Sequence of chain 2.A:
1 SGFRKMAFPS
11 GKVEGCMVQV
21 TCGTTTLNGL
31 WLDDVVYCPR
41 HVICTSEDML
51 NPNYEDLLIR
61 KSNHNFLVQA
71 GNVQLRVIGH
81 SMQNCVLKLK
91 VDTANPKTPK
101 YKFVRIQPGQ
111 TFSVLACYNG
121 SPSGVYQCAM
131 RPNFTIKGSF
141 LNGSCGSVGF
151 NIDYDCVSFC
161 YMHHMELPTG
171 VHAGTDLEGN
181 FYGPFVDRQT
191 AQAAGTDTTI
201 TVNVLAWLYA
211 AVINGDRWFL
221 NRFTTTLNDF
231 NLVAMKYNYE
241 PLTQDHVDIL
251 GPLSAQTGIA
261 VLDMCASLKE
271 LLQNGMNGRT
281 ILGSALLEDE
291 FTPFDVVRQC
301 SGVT

Binding-site contacts:
Ligand atom O2 contacts residue LEU27 of chain 2.A at 4.0 Å.
Ligand atom C7 contacts residue GLY143 of chain 2.A at 4.3 Å.
Ligand atom O2 contacts residue CYS145 of chain 2.A at 3.0 Å (h-bond).
Ligand atom O1 contacts residue THR24 of chain 2.A at 4.1 Å.
Ligand atom N contacts residue ASN142 of chain 2.A at 4.0 Å.
Ligand atom C9 contacts residue CYS145 of chain 2.A at 4.2 Å (hydrophobic).
Ligand atom N contacts residue THR25 of chain 2.A at 3.8 Å.
Ligand atom O2 contacts residue GLY143 of chain 2.A at 2.7 Å (h-bond).
Ligand atom C11 contacts residue HIS41 of chain 2.A at 4.3 Å.
Ligand atom C contacts residue ASN142 of chain 2.A at 3.8 Å.
Ligand atom C10 contacts residue ASN142 of chain 2.A at 3.4 Å.
Ligand atom N1 contacts residue CYS145 of chain 2.A at 3.7 Å.
Ligand atom O2 contacts residue ASN142 of chain 2.A at 3.9 Å.
Ligand atom C8 contacts residue THR25 of chain 2.A at 3.7 Å.
Ligand atom C7 contacts residue THR26 of chain 2.A at 3.5 Å.
Ligand atom O1 contacts residue THR25 of chain 2.A at 3.9 Å.
Ligand atom O2 contacts residue SER144 of chain 2.A at 3.2 Å (h-bond).
Ligand atom C8 contacts residue THR26 of chain 2.A at 3.2 Å.
Ligand atom N1 contacts residue HIS41 of chain 2.A at 3.8 Å.
Ligand atom C11 contacts residue SER144 of chain 2.A at 4.3 Å.
Ligand atom C12 contacts residue GLY143 of chain 2.A at 4.3 Å.
Ligand atom C7 contacts residue ASN142 of chain 2.A at 4.3 Å.
Ligand atom C7 contacts residue THR25 of chain 2.A at 3.9 Å.
Ligand atom C3 contacts residue ASN142 of chain 2.A at 3.1 Å.
Ligand atom C11 contacts residue CYS145 of chain 2.A at 2.8 Å (hydrophobic).
Ligand atom C8 contacts residue LEU27 of chain 2.A at 3.8 Å (hydrophobic).
Ligand atom C2 contacts residue ASN142 of chain 2.A at 3.0 Å.
Ligand atom C12 contacts residue CYS145 of chain 2.A at 1.8 Å (hydrophobic).
Ligand atom C8 contacts residue GLY143 of chain 2.A at 4.3 Å.
Ligand atom C4 contacts residue ASN142 of chain 2.A at 3.2 Å.
Ligand atom C6 contacts residue ASN142 of chain 2.A at 3.3 Å.
Ligand atom C12 contacts residue HIS41 of chain 2.A at 4.1 Å.
Ligand atom S contacts residue ASN142 of chain 2.A at 4.3 Å.
Ligand atom C11 contacts residue GLY143 of chain 2.A at 3.5 Å.
Ligand atom S contacts residue THR25 of chain 2.A at 4.3 Å.
Ligand atom N1 contacts residue GLY143 of chain 2.A at 4.3 Å.
Ligand atom C5 contacts residue ASN142 of chain 2.A at 3.3 Å.
Ligand atom C12 contacts residue DMS1 of chain 2.F at 4.0 Å.
Ligand atom C9 contacts residue HIS41 of chain 2.A at 3.4 Å.
Ligand atom C1 contacts residue ASN142 of chain 2.A at 3.1 Å.

The protein below binds the small molecule below.
Small molecule (SMILES): CC(=O)N1CCN(S(=O)(=O)c2ccc(C)cc2)CC1